Binding-site contacts:
Ligand atom C28 contacts residue TYR125 of chain 2.A at 3.8 Å (hydrophobic).
Ligand atom N22 contacts residue ARG80 of chain 2.A at 3.8 Å.
Ligand atom C23 contacts residue PHE128 of chain 2.A at 3.5 Å (hydrophobic).
Ligand atom O16 contacts residue ALA45 of chain 2.A at 3.6 Å.
Ligand atom C9 contacts residue TRP46 of chain 2.A at 3.3 Å (hydrophobic).
Ligand atom C10 contacts residue MET156 of chain 2.A at 3.7 Å (hydrophobic).
Ligand atom C32 contacts residue ASN79 of chain 2.A at 3.5 Å.
Ligand atom C8 contacts residue LEU83 of chain 2.A at 3.6 Å (hydrophobic).
Ligand atom C8 contacts residue PHE82 of chain 2.A at 3.8 Å (hydrophobic).
Ligand atom C6 contacts residue PHE141 of chain 2.A at 3.6 Å (hydrophobic).
Ligand atom N4 contacts residue PHE82 of chain 2.A at 3.8 Å.
Ligand atom O15 contacts residue ARG80 of chain 2.A at 3.1 Å (salt-bridge).
Ligand atom N2 contacts residue MET156 of chain 2.A at 3.3 Å.
Ligand atom O24 contacts residue ASN79 of chain 2.A at 3.1 Å (h-bond).
Ligand atom C19 contacts residue ARG80 of chain 2.A at 3.4 Å.
Ligand atom C20 contacts residue ASN79 of chain 2.A at 3.7 Å.
Ligand atom C20 contacts residue ARG80 of chain 2.A at 3.8 Å.
Ligand atom C5 contacts residue PHE141 of chain 2.A at 3.7 Å (hydrophobic).
Ligand atom C18 contacts residue ARG80 of chain 2.A at 3.6 Å.
Ligand atom O36 contacts residue ARG80 of chain 2.A at 2.9 Å (salt-bridge).
Ligand atom C30 contacts residue TYR125 of chain 2.A at 3.7 Å (hydrophobic).
Ligand atom O15 contacts residue TRP46 of chain 2.A at 3.0 Å (h-bond).
Ligand atom C8 contacts residue TRP46 of chain 2.A at 3.7 Å (hydrophobic).
Ligand atom C37 contacts residue ILE137 of chain 2.A at 3.8 Å (hydrophobic).
Ligand atom C29 contacts residue TYR125 of chain 2.A at 3.7 Å (hydrophobic).
Ligand atom N2 contacts residue PHE141 of chain 2.A at 3.4 Å.
Ligand atom O35 contacts residue ASN79 of chain 2.A at 3.4 Å (h-bond).
Ligand atom C19 contacts residue PHE128 of chain 2.A at 3.7 Å (hydrophobic).
Ligand atom N12 contacts residue TRP46 of chain 2.A at 3.8 Å.
Ligand atom N22 contacts residue PHE128 of chain 2.A at 3.5 Å.
Ligand atom C11 contacts residue MET156 of chain 2.A at 3.6 Å (hydrophobic).
Ligand atom C26 contacts residue PHE128 of chain 2.A at 3.5 Å (hydrophobic).
Ligand atom C21 contacts residue ASN79 of chain 2.A at 3.4 Å.
Ligand atom O35 contacts residue ARG80 of chain 2.A at 3.5 Å (salt-bridge).
Ligand atom N31 contacts residue ASN79 of chain 2.A at 3.2 Å (h-bond).
Ligand atom O15 contacts residue ALA45 of chain 2.A at 3.2 Å.
Ligand atom C21 contacts residue ARG80 of chain 2.A at 3.7 Å.
Ligand atom C1 contacts residue PHE141 of chain 2.A at 3.4 Å (hydrophobic).
Ligand atom C3 contacts residue PHE141 of chain 2.A at 3.6 Å (hydrophobic).
Ligand atom C10 contacts residue PHE141 of chain 2.A at 3.6 Å (hydrophobic).

Sequence of chain 2.A:
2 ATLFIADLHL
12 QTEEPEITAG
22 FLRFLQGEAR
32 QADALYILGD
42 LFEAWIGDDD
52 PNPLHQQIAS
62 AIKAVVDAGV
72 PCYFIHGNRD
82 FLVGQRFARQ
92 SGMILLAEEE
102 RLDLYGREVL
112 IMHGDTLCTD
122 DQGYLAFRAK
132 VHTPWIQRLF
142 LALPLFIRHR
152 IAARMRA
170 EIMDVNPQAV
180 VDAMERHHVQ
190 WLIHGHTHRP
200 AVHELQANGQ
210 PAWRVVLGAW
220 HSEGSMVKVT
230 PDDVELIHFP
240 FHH

A small-molecule ligand and the protein it binds are described below.
Small molecule (SMILES): Cc1cc(C#N)nc(N2CCN(S(=O)(=O)c3ccc(NC(=O)c4ccccc4N(C)S(C)(=O)=O)cc3)CC2)n1